This protein binds this small molecule.
Small molecule (SMILES): CC(=O)N[C@@H]1[C@@H](O)[C@H](O)[C@@H](CO)O[C@H]1O

Binding-site contacts:
Ligand atom C6 contacts residue ASP78 of chain 1.B at 4.0 Å.
Ligand atom O5 contacts residue SER46 of chain 1.B at 3.4 Å (h-bond).
Ligand atom C2 contacts residue ASN43 of chain 1.B at 2.4 Å.
Ligand atom C1 contacts residue SER46 of chain 1.B at 4.3 Å.
Ligand atom O6 contacts residue SER45 of chain 1.B at 3.6 Å.
Ligand atom O5 contacts residue SER45 of chain 1.B at 4.2 Å.
Ligand atom C5 contacts residue ASN43 of chain 1.B at 3.6 Å.
Ligand atom C6 contacts residue SER46 of chain 1.B at 4.0 Å.
Ligand atom C5 contacts residue SER46 of chain 1.B at 4.3 Å.
Ligand atom O7 contacts residue ASN43 of chain 1.B at 4.1 Å.
Ligand atom C4 contacts residue ASN43 of chain 1.B at 4.2 Å.
Ligand atom C5 contacts residue ASP78 of chain 1.B at 4.3 Å.
Ligand atom O5 contacts residue ASP78 of chain 1.B at 3.8 Å.
Ligand atom C4 contacts residue ASP78 of chain 1.B at 4.0 Å.
Ligand atom O5 contacts residue ASN43 of chain 1.B at 2.3 Å (h-bond).
Ligand atom C5 contacts residue SER45 of chain 1.B at 4.3 Å.
Ligand atom C8 contacts residue ASN43 of chain 1.B at 4.4 Å.
Ligand atom O6 contacts residue SER46 of chain 1.B at 3.2 Å (h-bond).
Ligand atom C1 contacts residue ASN43 of chain 1.B at 1.4 Å.
Ligand atom N2 contacts residue ASN43 of chain 1.B at 2.8 Å (h-bond).
Ligand atom O4 contacts residue ASP78 of chain 1.B at 4.5 Å.
Ligand atom C7 contacts residue ASN43 of chain 1.B at 3.6 Å.
Ligand atom C3 contacts residue ASN43 of chain 1.B at 3.8 Å.

Sequence of chain 1.B:
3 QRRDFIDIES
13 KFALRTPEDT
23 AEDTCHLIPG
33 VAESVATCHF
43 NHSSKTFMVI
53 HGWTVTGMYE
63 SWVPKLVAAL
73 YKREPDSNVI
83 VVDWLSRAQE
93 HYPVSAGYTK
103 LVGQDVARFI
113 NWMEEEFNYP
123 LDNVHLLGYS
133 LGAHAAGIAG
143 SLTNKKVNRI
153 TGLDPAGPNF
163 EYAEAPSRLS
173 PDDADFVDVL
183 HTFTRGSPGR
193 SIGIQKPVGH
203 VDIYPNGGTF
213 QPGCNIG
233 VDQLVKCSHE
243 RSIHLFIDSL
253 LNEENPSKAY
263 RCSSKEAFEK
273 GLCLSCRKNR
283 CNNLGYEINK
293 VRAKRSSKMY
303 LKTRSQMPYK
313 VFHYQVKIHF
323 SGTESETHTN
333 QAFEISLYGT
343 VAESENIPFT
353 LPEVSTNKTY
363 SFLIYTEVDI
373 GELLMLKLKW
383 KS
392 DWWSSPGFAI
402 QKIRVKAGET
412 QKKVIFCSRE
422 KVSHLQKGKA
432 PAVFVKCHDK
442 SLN